The protein below binds the small molecule below.
Small molecule (SMILES): O=C(N[C@@H](CC1CC1)C(=O)N[C@H](CO)C[C@@H]1CCNC1=O)OCc1cccc(F)c1

Sequence of chain 1.A:
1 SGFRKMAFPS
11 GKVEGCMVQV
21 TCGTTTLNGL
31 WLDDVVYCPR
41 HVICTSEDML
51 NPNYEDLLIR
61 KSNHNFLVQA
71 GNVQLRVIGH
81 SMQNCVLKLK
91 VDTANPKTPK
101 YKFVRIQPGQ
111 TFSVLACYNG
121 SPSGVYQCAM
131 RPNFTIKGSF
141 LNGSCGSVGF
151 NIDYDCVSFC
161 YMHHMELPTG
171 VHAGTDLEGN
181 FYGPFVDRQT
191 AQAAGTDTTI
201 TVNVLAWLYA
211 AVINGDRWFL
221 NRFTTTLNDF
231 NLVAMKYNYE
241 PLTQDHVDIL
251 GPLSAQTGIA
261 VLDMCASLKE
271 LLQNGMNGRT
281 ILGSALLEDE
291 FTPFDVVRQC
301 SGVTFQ

Sequence of chain 2.A:
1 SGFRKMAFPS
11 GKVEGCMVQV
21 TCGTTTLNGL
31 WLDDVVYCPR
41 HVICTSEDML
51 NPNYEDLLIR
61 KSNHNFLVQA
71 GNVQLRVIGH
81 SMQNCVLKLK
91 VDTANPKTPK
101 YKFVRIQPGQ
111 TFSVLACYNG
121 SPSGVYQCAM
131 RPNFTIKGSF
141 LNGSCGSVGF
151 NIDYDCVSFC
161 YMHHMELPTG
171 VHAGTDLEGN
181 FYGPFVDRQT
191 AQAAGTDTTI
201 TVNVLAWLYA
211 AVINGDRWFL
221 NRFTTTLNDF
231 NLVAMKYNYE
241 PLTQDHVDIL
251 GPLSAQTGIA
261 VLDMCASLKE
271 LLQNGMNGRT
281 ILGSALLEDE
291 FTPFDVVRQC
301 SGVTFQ

Binding-site contacts:
Ligand atom C17 contacts residue MET165 of chain 1.A at 3.6 Å (hydrophobic).
Ligand atom O11 contacts residue HIS172 of chain 1.A at 3.5 Å.
Ligand atom N03 contacts residue HIS41 of chain 1.A at 3.8 Å.
Ligand atom C05 contacts residue CYS145 of chain 1.A at 3.0 Å (hydrophobic).
Ligand atom C24 contacts residue GLU166 of chain 1.A at 3.3 Å.
Ligand atom C10 contacts residue HIS163 of chain 1.A at 3.6 Å.
Ligand atom C17 contacts residue ASP187 of chain 1.A at 3.8 Å.
Ligand atom C27 contacts residue THR190 of chain 1.A at 3.8 Å.
Ligand atom O13 contacts residue GLY143 of chain 1.A at 3.5 Å (h-bond).
Ligand atom C10 contacts residue GLU166 of chain 1.A at 3.6 Å.
Ligand atom C12 contacts residue CYS145 of chain 1.A at 2.0 Å (hydrophobic).
Ligand atom C18 contacts residue ASP187 of chain 1.A at 3.6 Å.
Ligand atom O11 contacts residue PHE140 of chain 1.A at 3.4 Å.
Ligand atom O13 contacts residue SER144 of chain 1.A at 3.6 Å (h-bond).
Ligand atom O11 contacts residue HIS163 of chain 1.A at 2.6 Å (h-bond).
Ligand atom O11 contacts residue MET165 of chain 1.A at 3.8 Å.
Ligand atom C14 contacts residue HIS164 of chain 1.A at 3.7 Å.
Ligand atom C25 contacts residue PRO168 of chain 1.A at 3.3 Å (hydrophobic).
Ligand atom C23 contacts residue GLU166 of chain 1.A at 3.4 Å.
Ligand atom C07 contacts residue ASN142 of chain 1.A at 3.7 Å.
Ligand atom C04 contacts residue HIS164 of chain 1.A at 3.8 Å.
Ligand atom N03 contacts residue HIS164 of chain 1.A at 2.8 Å (h-bond).
Ligand atom C12 contacts residue HIS41 of chain 1.A at 3.5 Å.
Ligand atom C16 contacts residue HIS41 of chain 1.A at 3.6 Å.
Ligand atom C22 contacts residue GLU166 of chain 1.A at 3.0 Å.
Ligand atom N03 contacts residue CYS145 of chain 1.A at 3.0 Å (h-bond).
Ligand atom N09 contacts residue GLU166 of chain 1.A at 2.9 Å (salt-bridge).
Ligand atom C16 contacts residue HIS164 of chain 1.A at 3.7 Å.
Ligand atom F28 contacts residue ALA191 of chain 1.A at 3.7 Å.
Ligand atom O30 contacts residue GLU166 of chain 1.A at 3.0 Å (salt-bridge).
Ligand atom N09 contacts residue PHE140 of chain 1.A at 3.3 Å (h-bond).
Ligand atom F28 contacts residue GLN189 of chain 1.A at 3.3 Å.
Ligand atom C02 contacts residue HIS164 of chain 1.A at 3.7 Å.
Ligand atom C07 contacts residue LEU141 of chain 1.A at 3.8 Å (hydrophobic).
Ligand atom O11 contacts residue GLU166 of chain 1.A at 3.5 Å.
Ligand atom O13 contacts residue CYS145 of chain 1.A at 2.5 Å (h-bond).
Ligand atom C04 contacts residue CYS145 of chain 1.A at 2.7 Å (hydrophobic).
Ligand atom F28 contacts residue THR190 of chain 1.A at 3.3 Å.
Ligand atom O30 contacts residue MET165 of chain 1.A at 3.5 Å.
Ligand atom N09 contacts residue SER1 of chain 2.A at 3.8 Å.